The protein below binds the small molecule below.
Small molecule (SMILES): OC[C@H]1O[C@H](O)[C@@H](O)[C@@H](O)[C@@H]1O

Binding-site contacts:
Ligand atom O4 contacts residue GLN75 of chain 1.C at 3.2 Å.
Ligand atom O1 contacts residue TRP32 of chain 1.C at 2.5 Å (h-bond).
Ligand atom O5 contacts residue GLY67 of chain 1.D at 2.9 Å (h-bond).
Ligand atom C6 contacts residue ASP120 of chain 1.C at 3.8 Å.
Ligand atom C1 contacts residue TRP32 of chain 1.C at 3.5 Å (hydrophobic).
Ligand atom O6 contacts residue ASP120 of chain 1.C at 2.4 Å (salt-bridge).
Ligand atom C1 contacts residue GLY67 of chain 1.D at 4.0 Å.
Ligand atom C4 contacts residue ASP120 of chain 1.C at 3.3 Å.
Ligand atom O4 contacts residue TRP124 of chain 1.C at 4.2 Å.
Ligand atom O2 contacts residue TRP32 of chain 1.C at 4.2 Å.
Ligand atom C2 contacts residue GLN29 of chain 1.C at 3.5 Å.
Ligand atom O3 contacts residue ILE66 of chain 1.D at 3.9 Å.
Ligand atom O2 contacts residue GLN29 of chain 1.C at 2.7 Å (h-bond).
Ligand atom C5 contacts residue GLY67 of chain 1.D at 3.7 Å.
Ligand atom O1 contacts residue ASN73 of chain 1.C at 3.1 Å (h-bond).
Ligand atom C2 contacts residue GLN38 of chain 1.C at 3.9 Å.
Ligand atom C2 contacts residue TRP32 of chain 1.C at 4.2 Å (hydrophobic).
Ligand atom C4 contacts residue TRP124 of chain 1.C at 4.1 Å (hydrophobic).
Ligand atom C6 contacts residue ASN73 of chain 1.C at 3.9 Å.
Ligand atom O3 contacts residue TRP124 of chain 1.C at 3.1 Å (h-bond).
Ligand atom O6 contacts residue ALA116 of chain 1.C at 4.0 Å.
Ligand atom O5 contacts residue ILE66 of chain 1.D at 4.0 Å.
Ligand atom C3 contacts residue ASP120 of chain 1.C at 4.0 Å.
Ligand atom C4 contacts residue ASN65 of chain 1.D at 3.9 Å.
Ligand atom C5 contacts residue THR74 of chain 1.C at 3.8 Å.
Ligand atom C1 contacts residue GLN38 of chain 1.C at 4.1 Å.
Ligand atom C2 contacts residue THR74 of chain 1.C at 4.1 Å.
Ligand atom C3 contacts residue TRP124 of chain 1.C at 3.6 Å (hydrophobic).
Ligand atom C1 contacts residue ASN73 of chain 1.C at 4.0 Å.
Ligand atom O1 contacts residue THR74 of chain 1.C at 4.2 Å.
Ligand atom O6 contacts residue GLY67 of chain 1.D at 4.0 Å.
Ligand atom C5 contacts residue ASN73 of chain 1.C at 3.8 Å.
Ligand atom C3 contacts residue ASN65 of chain 1.D at 3.5 Å.
Ligand atom O3 contacts residue ASN65 of chain 1.D at 2.2 Å (h-bond).
Ligand atom O5 contacts residue ASN73 of chain 1.C at 3.7 Å.
Ligand atom C2 contacts residue PRO76 of chain 1.C at 4.2 Å (hydrophobic).
Ligand atom O4 contacts residue THR74 of chain 1.C at 3.7 Å.
Ligand atom C6 contacts residue GLY67 of chain 1.D at 3.3 Å.
Ligand atom O1 contacts residue GLN38 of chain 1.C at 3.1 Å (h-bond).
Ligand atom O4 contacts residue ASP120 of chain 1.C at 2.5 Å (salt-bridge).

Sequence of chain 1.C:
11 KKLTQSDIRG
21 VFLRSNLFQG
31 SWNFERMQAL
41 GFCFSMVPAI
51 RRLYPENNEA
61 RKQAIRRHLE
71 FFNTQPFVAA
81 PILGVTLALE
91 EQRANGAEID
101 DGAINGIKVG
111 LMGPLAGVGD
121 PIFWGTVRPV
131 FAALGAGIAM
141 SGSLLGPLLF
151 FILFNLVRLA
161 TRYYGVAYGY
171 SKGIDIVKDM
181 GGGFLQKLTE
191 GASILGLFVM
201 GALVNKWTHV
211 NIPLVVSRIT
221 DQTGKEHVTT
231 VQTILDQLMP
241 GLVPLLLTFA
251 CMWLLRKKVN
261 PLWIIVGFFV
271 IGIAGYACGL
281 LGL

Sequence of chain 1.D:
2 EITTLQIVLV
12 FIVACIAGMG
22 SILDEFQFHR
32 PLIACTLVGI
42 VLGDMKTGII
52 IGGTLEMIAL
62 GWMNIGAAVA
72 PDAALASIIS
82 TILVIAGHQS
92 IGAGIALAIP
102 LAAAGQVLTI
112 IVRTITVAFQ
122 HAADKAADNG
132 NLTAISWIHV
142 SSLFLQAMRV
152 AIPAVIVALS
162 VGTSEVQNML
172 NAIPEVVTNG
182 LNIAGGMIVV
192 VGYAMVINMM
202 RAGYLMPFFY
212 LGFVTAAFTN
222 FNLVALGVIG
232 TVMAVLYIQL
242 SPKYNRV